The small molecule below binds the protein below.
Small molecule (SMILES): Cc1cc2ncccc2cc1Nc1ncc2c(n1)n([C@@H]1CNC[C@H]1F)c(=O)n2C

Sequence of chain 1.A:
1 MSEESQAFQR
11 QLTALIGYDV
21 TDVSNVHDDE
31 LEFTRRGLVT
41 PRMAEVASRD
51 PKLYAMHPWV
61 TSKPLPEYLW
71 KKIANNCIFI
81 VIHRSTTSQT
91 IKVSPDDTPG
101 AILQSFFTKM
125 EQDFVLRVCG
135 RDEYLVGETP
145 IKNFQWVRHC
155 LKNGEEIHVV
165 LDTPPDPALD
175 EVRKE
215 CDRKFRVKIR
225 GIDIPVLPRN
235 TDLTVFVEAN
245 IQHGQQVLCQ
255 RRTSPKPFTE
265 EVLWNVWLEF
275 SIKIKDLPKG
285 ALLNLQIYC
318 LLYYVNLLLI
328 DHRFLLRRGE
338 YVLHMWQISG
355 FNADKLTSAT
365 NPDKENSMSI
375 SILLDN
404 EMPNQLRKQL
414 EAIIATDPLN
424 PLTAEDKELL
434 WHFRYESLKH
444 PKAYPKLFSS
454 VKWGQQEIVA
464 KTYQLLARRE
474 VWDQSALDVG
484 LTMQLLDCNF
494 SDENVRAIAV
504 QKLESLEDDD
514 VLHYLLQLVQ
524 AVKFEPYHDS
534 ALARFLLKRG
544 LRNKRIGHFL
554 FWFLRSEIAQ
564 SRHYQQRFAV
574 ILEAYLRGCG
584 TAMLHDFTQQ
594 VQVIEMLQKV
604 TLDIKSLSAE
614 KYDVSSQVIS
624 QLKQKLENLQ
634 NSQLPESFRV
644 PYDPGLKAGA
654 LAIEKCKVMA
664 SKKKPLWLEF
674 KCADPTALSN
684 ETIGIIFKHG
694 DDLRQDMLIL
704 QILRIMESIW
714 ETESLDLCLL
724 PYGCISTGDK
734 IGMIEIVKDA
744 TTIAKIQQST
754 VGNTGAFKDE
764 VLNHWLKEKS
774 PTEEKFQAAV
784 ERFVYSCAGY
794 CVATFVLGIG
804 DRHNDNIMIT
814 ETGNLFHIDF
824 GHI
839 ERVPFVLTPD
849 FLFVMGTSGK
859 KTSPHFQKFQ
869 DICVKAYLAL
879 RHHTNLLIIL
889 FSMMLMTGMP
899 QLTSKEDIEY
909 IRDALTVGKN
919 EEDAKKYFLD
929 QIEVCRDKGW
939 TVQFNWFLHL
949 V

Binding-site contacts:
Ligand atom C16 contacts residue ILE737 of chain 1.A at 3.8 Å (hydrophobic).
Ligand atom C18 contacts residue TRP670 of chain 1.A at 3.6 Å (hydrophobic).
Ligand atom N5 contacts residue TYR725 of chain 1.A at 3.6 Å (h-bond).
Ligand atom C17 contacts residue TYR725 of chain 1.A at 3.6 Å (hydrophobic).
Ligand atom C11 contacts residue ILE737 of chain 1.A at 3.7 Å (hydrophobic).
Ligand atom C7 contacts residue ILE689 of chain 1.A at 3.7 Å (hydrophobic).
Ligand atom C8 contacts residue GLU738 of chain 1.A at 3.7 Å.
Ligand atom C19 contacts residue MET811 of chain 1.A at 3.7 Å (hydrophobic).
Ligand atom N6 contacts residue ILE739 of chain 1.A at 3.6 Å.
Ligand atom C18 contacts residue ILE739 of chain 1.A at 3.7 Å (hydrophobic).
Ligand atom C9 contacts residue ILE689 of chain 1.A at 3.6 Å (hydrophobic).
Ligand atom N contacts residue ALA743 of chain 1.A at 3.7 Å.
Ligand atom C15 contacts residue ILE821 of chain 1.A at 3.6 Å (hydrophobic).
Ligand atom N2 contacts residue MET662 of chain 1.A at 3.8 Å.
Ligand atom N contacts residue TRP670 of chain 1.A at 3.6 Å.
Ligand atom O contacts residue LYS748 of chain 1.A at 2.8 Å (salt-bridge).
Ligand atom N1 contacts residue MET811 of chain 1.A at 3.7 Å.
Ligand atom F contacts residue THR745 of chain 1.A at 2.9 Å.
Ligand atom N6 contacts residue VAL740 of chain 1.A at 3.2 Å (h-bond).
Ligand atom N5 contacts residue ASP822 of chain 1.A at 3.4 Å (salt-bridge).
Ligand atom N4 contacts residue GLU738 of chain 1.A at 3.0 Å (salt-bridge).
Ligand atom F contacts residue MET811 of chain 1.A at 3.8 Å.
Ligand atom C14 contacts residue ILE821 of chain 1.A at 3.7 Å (hydrophobic).
Ligand atom C17 contacts residue PHE819 of chain 1.A at 3.8 Å (hydrophobic).
Ligand atom C15 contacts residue TYR725 of chain 1.A at 3.5 Å (hydrophobic).
Ligand atom C13 contacts residue ASP822 of chain 1.A at 3.5 Å.
Ligand atom C6 contacts residue MET811 of chain 1.A at 3.6 Å (hydrophobic).
Ligand atom C contacts residue TRP670 of chain 1.A at 3.5 Å (hydrophobic).
Ligand atom C14 contacts residue ILE737 of chain 1.A at 3.6 Å (hydrophobic).
Ligand atom N4 contacts residue ILE689 of chain 1.A at 3.7 Å.
Ligand atom C19 contacts residue TRP670 of chain 1.A at 3.5 Å (hydrophobic).
Ligand atom C5 contacts residue ILE821 of chain 1.A at 3.6 Å (hydrophobic).
Ligand atom C4 contacts residue ILE821 of chain 1.A at 3.7 Å (hydrophobic).
Ligand atom C12 contacts residue ILE737 of chain 1.A at 3.6 Å (hydrophobic).
Ligand atom C contacts residue ALA743 of chain 1.A at 3.2 Å (hydrophobic).
Ligand atom C18 contacts residue VAL740 of chain 1.A at 3.7 Å (hydrophobic).
Ligand atom C17 contacts residue GLU738 of chain 1.A at 3.6 Å.
Ligand atom F contacts residue ILE821 of chain 1.A at 3.2 Å.
Ligand atom N3 contacts residue MET811 of chain 1.A at 3.8 Å.
Ligand atom C15 contacts residue ILE737 of chain 1.A at 3.5 Å (hydrophobic).